A small-molecule ligand and the protein it binds are described below.
Small molecule (SMILES): CC(=O)N[C@H]1[C@H](O[C@H]2[C@H](O)[C@@H](NC(C)=O)CO[C@@H]2CO)O[C@H](CO)[C@@H](O[C@@H]2O[C@H](CO)[C@@H](O)[C@H](O)[C@@H]2O)[C@@H]1O

Sequence of chain 3.A:
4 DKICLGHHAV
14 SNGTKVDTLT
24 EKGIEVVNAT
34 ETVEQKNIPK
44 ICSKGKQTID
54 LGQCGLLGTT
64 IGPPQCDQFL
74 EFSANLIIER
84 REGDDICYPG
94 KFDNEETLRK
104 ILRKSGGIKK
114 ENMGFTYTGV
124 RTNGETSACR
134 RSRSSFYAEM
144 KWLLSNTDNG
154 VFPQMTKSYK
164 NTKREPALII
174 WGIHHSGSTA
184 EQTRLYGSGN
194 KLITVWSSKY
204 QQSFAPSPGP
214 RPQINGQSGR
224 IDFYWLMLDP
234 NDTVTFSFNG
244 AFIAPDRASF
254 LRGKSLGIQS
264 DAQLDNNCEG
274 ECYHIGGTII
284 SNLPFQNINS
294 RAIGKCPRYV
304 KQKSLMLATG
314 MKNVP

Sequence of chain 2.A:
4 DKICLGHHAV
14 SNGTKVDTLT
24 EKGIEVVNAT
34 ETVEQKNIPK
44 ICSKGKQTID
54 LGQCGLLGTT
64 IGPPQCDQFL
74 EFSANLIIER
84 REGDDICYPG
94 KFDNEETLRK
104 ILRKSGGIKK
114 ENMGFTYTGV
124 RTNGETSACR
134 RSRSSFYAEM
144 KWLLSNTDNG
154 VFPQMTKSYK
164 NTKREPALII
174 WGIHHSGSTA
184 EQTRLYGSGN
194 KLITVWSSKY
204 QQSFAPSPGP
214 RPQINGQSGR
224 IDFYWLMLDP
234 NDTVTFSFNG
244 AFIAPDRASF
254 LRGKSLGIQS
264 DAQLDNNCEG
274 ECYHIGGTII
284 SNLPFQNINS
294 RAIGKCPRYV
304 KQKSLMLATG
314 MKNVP

Binding-site contacts:
Ligand atom O6 contacts residue ARG294 of chain 2.A at 4.1 Å.
Ligand atom C3 contacts residue ASN82 of chain 2.B at 3.9 Å.
Ligand atom C8 contacts residue GLU69 of chain 2.B at 4.0 Å.
Ligand atom C8 contacts residue GLY78 of chain 2.B at 4.3 Å.
Ligand atom O7 contacts residue GLU69 of chain 2.B at 4.2 Å.
Ligand atom C7 contacts residue ASN79 of chain 2.B at 3.6 Å.
Ligand atom O5 contacts residue ASN82 of chain 2.B at 2.3 Å (h-bond).
Ligand atom C1 contacts residue ASN82 of chain 2.B at 1.4 Å.
Ligand atom O6 contacts residue ARG85 of chain 2.B at 4.1 Å.
Ligand atom N2 contacts residue ASN82 of chain 2.B at 3.0 Å (h-bond).
Ligand atom C8 contacts residue LYS75 of chain 2.B at 4.0 Å.
Ligand atom N2 contacts residue GLU72 of chain 2.B at 4.0 Å.
Ligand atom C5 contacts residue ASN82 of chain 2.B at 3.6 Å.
Ligand atom C7 contacts residue GLU72 of chain 2.B at 4.2 Å.
Ligand atom O7 contacts residue ASN79 of chain 2.B at 3.4 Å (h-bond).
Ligand atom C2 contacts residue ASN82 of chain 2.B at 2.5 Å.
Ligand atom O6 contacts residue ASN82 of chain 2.B at 4.5 Å.
Ligand atom C8 contacts residue ASN79 of chain 2.B at 3.3 Å.
Ligand atom C4 contacts residue ASN82 of chain 2.B at 4.2 Å.
Ligand atom O3 contacts residue GLU72 of chain 2.B at 4.2 Å.
Ligand atom C8 contacts residue ARG294 of chain 2.A at 4.3 Å.
Ligand atom C7 contacts residue LYS107 of chain 3.A at 4.2 Å.
Ligand atom C7 contacts residue ASN82 of chain 2.B at 3.6 Å.
Ligand atom O7 contacts residue ASN82 of chain 2.B at 3.8 Å.
Ligand atom C8 contacts residue GLU72 of chain 2.B at 3.7 Å.
Ligand atom O7 contacts residue LYS107 of chain 3.A at 3.1 Å (salt-bridge).

Sequence of chain 2.B:
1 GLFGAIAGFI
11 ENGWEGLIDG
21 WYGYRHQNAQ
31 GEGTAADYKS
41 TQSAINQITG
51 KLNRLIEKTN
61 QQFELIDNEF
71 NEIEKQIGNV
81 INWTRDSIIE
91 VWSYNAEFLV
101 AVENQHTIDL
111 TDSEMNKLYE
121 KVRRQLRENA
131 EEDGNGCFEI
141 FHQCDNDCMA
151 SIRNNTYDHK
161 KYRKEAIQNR